Sequence of chain 1.D:
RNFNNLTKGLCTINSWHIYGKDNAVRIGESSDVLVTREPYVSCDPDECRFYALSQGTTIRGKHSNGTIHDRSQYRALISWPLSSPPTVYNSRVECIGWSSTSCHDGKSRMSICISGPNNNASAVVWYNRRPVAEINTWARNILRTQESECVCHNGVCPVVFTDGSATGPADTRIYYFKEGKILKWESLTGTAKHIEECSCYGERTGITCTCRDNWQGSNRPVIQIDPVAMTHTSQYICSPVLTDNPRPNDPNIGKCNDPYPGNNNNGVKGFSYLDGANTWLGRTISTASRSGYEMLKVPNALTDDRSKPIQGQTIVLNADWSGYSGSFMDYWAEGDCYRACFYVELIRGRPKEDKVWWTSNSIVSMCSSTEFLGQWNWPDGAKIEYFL

Binding-site contacts:
Ligand atom C4 contacts residue ASN46 of chain 1.D at 4.2 Å.
Ligand atom C8 contacts residue ASN43 of chain 1.D at 3.5 Å.
Ligand atom C2 contacts residue ASN46 of chain 1.D at 2.4 Å.
Ligand atom C7 contacts residue ASN46 of chain 1.D at 3.4 Å.
Ligand atom N2 contacts residue ASN46 of chain 1.D at 2.8 Å (h-bond).
Ligand atom C3 contacts residue ASN195 of chain 1.D at 3.7 Å.
Ligand atom C8 contacts residue PHE44 of chain 1.D at 3.1 Å (hydrophobic).
Ligand atom O5 contacts residue ASN46 of chain 1.D at 2.4 Å (h-bond).
Ligand atom O7 contacts residue ASN46 of chain 1.D at 3.6 Å.
Ligand atom C3 contacts residue ASN46 of chain 1.D at 3.6 Å.
Ligand atom N2 contacts residue ASN195 of chain 1.D at 3.7 Å.
Ligand atom C1 contacts residue ASN46 of chain 1.D at 1.4 Å.
Ligand atom C8 contacts residue ASN46 of chain 1.D at 4.2 Å.
Ligand atom C1 contacts residue ASN195 of chain 1.D at 3.7 Å.
Ligand atom C5 contacts residue ASN46 of chain 1.D at 3.7 Å.
Ligand atom C7 contacts residue PHE44 of chain 1.D at 4.2 Å (hydrophobic).
Ligand atom O3 contacts residue ASN195 of chain 1.D at 4.5 Å.
Ligand atom C5 contacts residue ASN195 of chain 1.D at 4.0 Å.
Ligand atom C7 contacts residue ASN43 of chain 1.D at 4.5 Å.
Ligand atom N2 contacts residue PHE44 of chain 1.D at 4.5 Å.
Ligand atom C2 contacts residue ASN195 of chain 1.D at 3.9 Å.

A protein and the small-molecule ligand that binds it are described below.
Small molecule (SMILES): CC(=O)N[C@@H]1[C@@H](O)[C@H](O)[C@@H](CO)O[C@H]1O